Sequence of chain 1.A:
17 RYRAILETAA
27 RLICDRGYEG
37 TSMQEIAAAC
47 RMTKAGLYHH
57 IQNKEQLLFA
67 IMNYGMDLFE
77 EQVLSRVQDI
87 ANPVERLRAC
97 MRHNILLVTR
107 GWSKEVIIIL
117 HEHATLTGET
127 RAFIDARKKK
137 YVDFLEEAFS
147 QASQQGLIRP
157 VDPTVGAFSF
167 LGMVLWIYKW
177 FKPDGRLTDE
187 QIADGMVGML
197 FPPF

A protein and the small-molecule ligand that binds it are described below.
Small molecule (SMILES): CC(C)CC(=O)SCCNC(=O)CCNC(=O)[C@H](O)C(C)(C)COP(=O)(O)OP(=O)(O)OC[C@H]1O[C@@H](n2cnc3c(N)ncnc32)[C@H](O)[C@@H]1OP(=O)(O)O

Sequence of chain 1.B:
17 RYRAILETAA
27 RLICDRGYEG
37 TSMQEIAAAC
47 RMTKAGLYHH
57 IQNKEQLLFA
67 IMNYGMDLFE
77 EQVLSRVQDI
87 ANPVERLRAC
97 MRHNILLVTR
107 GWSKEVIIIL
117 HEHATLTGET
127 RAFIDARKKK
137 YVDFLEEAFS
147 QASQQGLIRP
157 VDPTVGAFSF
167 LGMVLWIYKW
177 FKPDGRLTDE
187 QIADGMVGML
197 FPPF

Binding-site contacts:
Ligand atom C17 contacts residue LYS175 of chain 1.B at 3.8 Å.
Ligand atom C20 contacts residue LEU171 of chain 1.A at 3.7 Å (hydrophobic).
Ligand atom C7 contacts residue TRP176 of chain 1.B at 3.1 Å (hydrophobic).
Ligand atom N6 contacts residue PHE164 of chain 1.A at 3.4 Å.
Ligand atom C17 contacts residue TRP176 of chain 1.B at 3.7 Å (hydrophobic).
Ligand atom N1 contacts residue TRP176 of chain 1.B at 3.9 Å.
Ligand atom O11 contacts residue VAL138 of chain 1.A at 3.6 Å.
Ligand atom C12 contacts residue ARG182 of chain 1.B at 3.7 Å.
Ligand atom C17 contacts residue PHE164 of chain 1.A at 3.8 Å (hydrophobic).
Ligand atom O9 contacts residue LYS135 of chain 1.A at 2.6 Å.
Ligand atom C23 contacts residue MET72 of chain 1.A at 3.8 Å (hydrophobic).
Ligand atom P1 contacts residue LYS135 of chain 1.A at 3.8 Å.
Ligand atom C15 contacts residue LEU183 of chain 1.B at 3.7 Å (hydrophobic).
Ligand atom N5 contacts residue PHE177 of chain 1.B at 3.5 Å.
Ligand atom O17 contacts residue LYS134 of chain 1.A at 3.2 Å.
Ligand atom C19 contacts residue TRP172 of chain 1.B at 3.4 Å (hydrophobic).
Ligand atom N4 contacts residue LEU183 of chain 1.B at 2.9 Å (h-bond).
Ligand atom C12 contacts residue GLY181 of chain 1.B at 3.9 Å.
Ligand atom C26 contacts residue PHE75 of chain 1.A at 3.5 Å (hydrophobic).
Ligand atom O8 contacts residue LYS135 of chain 1.A at 3.6 Å.
Ligand atom N2 contacts residue TRP176 of chain 1.B at 3.6 Å.
Ligand atom N3 contacts residue THR160 of chain 1.A at 3.8 Å.
Ligand atom O2 contacts residue LYS135 of chain 1.A at 3.6 Å (salt-bridge).
Ligand atom N2 contacts residue LYS178 of chain 1.B at 3.1 Å (salt-bridge).
Ligand atom O1 contacts residue PHE164 of chain 1.A at 3.5 Å.
Ligand atom C5 contacts residue TRP176 of chain 1.B at 3.5 Å (hydrophobic).
Ligand atom C12 contacts residue LEU183 of chain 1.B at 3.7 Å (hydrophobic).
Ligand atom O16 contacts residue TRP172 of chain 1.B at 2.9 Å (h-bond).
Ligand atom N5 contacts residue LYS178 of chain 1.B at 2.8 Å (salt-bridge).
Ligand atom O12 contacts residue LYS178 of chain 1.B at 3.3 Å (salt-bridge).
Ligand atom O17 contacts residue MET72 of chain 1.A at 3.8 Å.
Ligand atom N5 contacts residue GLY181 of chain 1.B at 3.5 Å.
Ligand atom O15 contacts residue LYS175 of chain 1.B at 3.6 Å.
Ligand atom O10 contacts residue LYS178 of chain 1.B at 3.6 Å (salt-bridge).
Ligand atom C13 contacts residue ASP131 of chain 1.A at 3.8 Å.
Ligand atom S1 contacts residue TYR137 of chain 1.A at 3.7 Å.
Ligand atom C18 contacts residue TRP172 of chain 1.B at 3.6 Å (hydrophobic).
Ligand atom N5 contacts residue LEU183 of chain 1.B at 2.8 Å (h-bond).
Ligand atom N4 contacts residue ARG182 of chain 1.B at 3.6 Å (salt-bridge).
Ligand atom C25 contacts residue LEU171 of chain 1.A at 3.8 Å (hydrophobic).